Sequence of chain 1.D:
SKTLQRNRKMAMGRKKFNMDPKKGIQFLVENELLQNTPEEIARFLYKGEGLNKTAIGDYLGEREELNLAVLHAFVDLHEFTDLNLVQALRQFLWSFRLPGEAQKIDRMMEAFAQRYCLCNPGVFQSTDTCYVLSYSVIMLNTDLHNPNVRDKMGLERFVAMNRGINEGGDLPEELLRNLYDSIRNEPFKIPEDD

Sequence of chain 1.C:
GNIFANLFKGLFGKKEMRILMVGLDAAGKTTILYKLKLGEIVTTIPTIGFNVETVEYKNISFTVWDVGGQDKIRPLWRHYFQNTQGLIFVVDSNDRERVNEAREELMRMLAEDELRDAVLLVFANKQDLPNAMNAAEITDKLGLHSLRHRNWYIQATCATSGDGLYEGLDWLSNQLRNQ

The protein below binds the small molecule below.
Small molecule (SMILES): C[C@H]1CCC/C=C/[C@@H]2C[C@H](O)C[C@H]2[C@H](O)/C=C/C(=O)O1

Binding-site contacts:
Ligand atom OC7 contacts residue TRP78 of chain 1.C at 3.0 Å (h-bond).
Ligand atom C13 contacts residue THR148 of chain 1.D at 3.7 Å.
Ligand atom OC7 contacts residue ILE74 of chain 1.C at 3.9 Å.
Ligand atom OC4 contacts residue TRP66 of chain 1.C at 3.7 Å.
Ligand atom OC4 contacts residue VAL65 of chain 1.C at 3.8 Å.
Ligand atom C10 contacts residue PHE51 of chain 1.C at 3.8 Å (hydrophobic).
Ligand atom C4 contacts residue ASP67 of chain 1.C at 3.8 Å.
Ligand atom O16 contacts residue TRP66 of chain 1.C at 3.9 Å.
Ligand atom C14 contacts residue ASP149 of chain 1.D at 4.0 Å.
Ligand atom C2 contacts residue VAL65 of chain 1.C at 3.6 Å (hydrophobic).
Ligand atom C16 contacts residue TYR81 of chain 1.C at 4.0 Å (hydrophobic).
Ligand atom C6 contacts residue ALA108 of chain 1.D at 4.0 Å (hydrophobic).
Ligand atom C16 contacts residue VAL155 of chain 1.D at 4.0 Å (hydrophobic).
Ligand atom C5 contacts residue PHE51 of chain 1.C at 3.9 Å (hydrophobic).
Ligand atom C13 contacts residue ASP149 of chain 1.D at 4.0 Å.
Ligand atom C3 contacts residue TRP66 of chain 1.C at 3.3 Å (hydrophobic).
Ligand atom C8 contacts residue MET145 of chain 1.D at 3.8 Å (hydrophobic).
Ligand atom C11 contacts residue MET145 of chain 1.D at 4.0 Å (hydrophobic).
Ligand atom C8 contacts residue PHE51 of chain 1.C at 4.0 Å (hydrophobic).
Ligand atom C7 contacts residue TYR141 of chain 1.D at 3.8 Å (hydrophobic).
Ligand atom C7 contacts residue ASP67 of chain 1.C at 4.1 Å.
Ligand atom C6 contacts residue TYR141 of chain 1.D at 4.1 Å (hydrophobic).
Ligand atom OC1 contacts residue VAL53 of chain 1.C at 3.5 Å.
Ligand atom C1 contacts residue THR64 of chain 1.C at 4.1 Å.
Ligand atom C15 contacts residue VAL155 of chain 1.D at 3.8 Å (hydrophobic).
Ligand atom C7 contacts residue TRP66 of chain 1.C at 4.0 Å (hydrophobic).
Ligand atom OC1 contacts residue THR64 of chain 1.C at 3.6 Å.
Ligand atom C2 contacts residue TRP66 of chain 1.C at 4.0 Å (hydrophobic).
Ligand atom OC7 contacts residue TYR141 of chain 1.D at 2.7 Å (h-bond).
Ligand atom C12 contacts residue TYR81 of chain 1.C at 3.9 Å (hydrophobic).
Ligand atom C10 contacts residue MET145 of chain 1.D at 3.8 Å (hydrophobic).
Ligand atom C7 contacts residue TRP78 of chain 1.C at 3.3 Å (hydrophobic).
Ligand atom C8 contacts residue TYR141 of chain 1.D at 4.1 Å (hydrophobic).
Ligand atom C6 contacts residue PHE51 of chain 1.C at 3.9 Å (hydrophobic).
Ligand atom C6 contacts residue ASP67 of chain 1.C at 3.6 Å.
Ligand atom C9 contacts residue TRP66 of chain 1.C at 3.8 Å (hydrophobic).
Ligand atom C4 contacts residue TRP66 of chain 1.C at 3.6 Å (hydrophobic).
Ligand atom C12 contacts residue MET145 of chain 1.D at 3.6 Å (hydrophobic).
Ligand atom OC4 contacts residue ASP67 of chain 1.C at 2.8 Å (salt-bridge).
Ligand atom C14 contacts residue TYR81 of chain 1.C at 3.6 Å (hydrophobic).